Sequence of chain 1.D:
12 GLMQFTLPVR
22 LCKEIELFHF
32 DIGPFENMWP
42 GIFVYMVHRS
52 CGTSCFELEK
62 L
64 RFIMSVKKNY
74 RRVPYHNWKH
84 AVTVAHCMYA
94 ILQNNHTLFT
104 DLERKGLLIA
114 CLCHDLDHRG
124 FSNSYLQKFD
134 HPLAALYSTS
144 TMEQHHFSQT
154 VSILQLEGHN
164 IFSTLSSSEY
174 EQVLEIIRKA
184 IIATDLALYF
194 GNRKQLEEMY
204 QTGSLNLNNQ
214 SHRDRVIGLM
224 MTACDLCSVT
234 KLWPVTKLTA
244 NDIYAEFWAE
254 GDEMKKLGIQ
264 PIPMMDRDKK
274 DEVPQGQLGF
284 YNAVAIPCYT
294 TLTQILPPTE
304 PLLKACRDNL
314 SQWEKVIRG

The protein below binds the small molecule below.
Small molecule (SMILES): Cc1c(C(F)(F)F)nc2ccc(CCc3nc(N4CCCC4)nn3C)nn12

Binding-site contacts:
Ligand atom C16 contacts residue PHE283 of chain 1.D at 3.6 Å (hydrophobic).
Ligand atom C15 contacts residue TYR247 of chain 1.D at 3.2 Å (hydrophobic).
Ligand atom C20 contacts residue GLY279 of chain 1.D at 3.5 Å.
Ligand atom F13 contacts residue VAL232 of chain 1.D at 3.6 Å.
Ligand atom C25 contacts residue PRO266 of chain 1.D at 3.6 Å (hydrophobic).
Ligand atom C11 contacts residue SER231 of chain 1.D at 3.6 Å.
Ligand atom C15 contacts residue MET267 of chain 1.D at 3.6 Å (hydrophobic).
Ligand atom C02 contacts residue PHE250 of chain 1.D at 3.5 Å (hydrophobic).
Ligand atom F12 contacts residue SER231 of chain 1.D at 2.6 Å.
Ligand atom C26 contacts residue GLU275 of chain 1.D at 3.5 Å.
Ligand atom C10 contacts residue GLN280 of chain 1.D at 3.6 Å.
Ligand atom C16 contacts residue GLN280 of chain 1.D at 3.6 Å.
Ligand atom F14 contacts residue SER231 of chain 1.D at 3.6 Å.
Ligand atom C16 contacts residue GLY279 of chain 1.D at 3.7 Å.
Ligand atom C20 contacts residue TYR247 of chain 1.D at 3.7 Å (hydrophobic).
Ligand atom C27 contacts residue TYR247 of chain 1.D at 3.5 Å (hydrophobic).
Ligand atom C17 contacts residue MET267 of chain 1.D at 3.5 Å (hydrophobic).
Ligand atom N06 contacts residue PHE283 of chain 1.D at 3.7 Å.
Ligand atom N23 contacts residue MET267 of chain 1.D at 3.6 Å.
Ligand atom C15 contacts residue GLN280 of chain 1.D at 3.5 Å.
Ligand atom N18 contacts residue GLY279 of chain 1.D at 3.4 Å (h-bond).
Ligand atom C16 contacts residue TYR247 of chain 1.D at 3.5 Å (hydrophobic).
Ligand atom N04 contacts residue GLN280 of chain 1.D at 3.3 Å (h-bond).
Ligand atom N23 contacts residue GLY279 of chain 1.D at 3.7 Å.
Ligand atom F12 contacts residue ILE246 of chain 1.D at 3.3 Å.
Ligand atom F14 contacts residue TYR78 of chain 1.D at 3.0 Å.
Ligand atom C17 contacts residue TYR247 of chain 1.D at 3.4 Å (hydrophobic).
Ligand atom C20 contacts residue MET267 of chain 1.D at 3.6 Å (hydrophobic).
Ligand atom C01 contacts residue PHE283 of chain 1.D at 3.5 Å (hydrophobic).
Ligand atom N21 contacts residue TYR247 of chain 1.D at 2.6 Å (h-bond).
Ligand atom N18 contacts residue MET267 of chain 1.D at 3.7 Å.
Ligand atom N21 contacts residue GLY279 of chain 1.D at 3.7 Å.
Ligand atom C03 contacts residue PHE250 of chain 1.D at 3.7 Å (hydrophobic).
Ligand atom N21 contacts residue MET267 of chain 1.D at 3.6 Å.
Ligand atom C02 contacts residue MET267 of chain 1.D at 3.5 Å (hydrophobic).
Ligand atom C05 contacts residue PHE283 of chain 1.D at 3.4 Å (hydrophobic).
Ligand atom N09 contacts residue PHE283 of chain 1.D at 3.5 Å.
Ligand atom C26 contacts residue LYS272 of chain 1.D at 3.2 Å.
Ligand atom F13 contacts residue LEU229 of chain 1.D at 3.1 Å.
Ligand atom C17 contacts residue GLY279 of chain 1.D at 3.3 Å.